The small molecule below binds the protein below.
Small molecule (SMILES): CCC(=O)c1ccc(CC)cc1

Sequence of chain 1.C:
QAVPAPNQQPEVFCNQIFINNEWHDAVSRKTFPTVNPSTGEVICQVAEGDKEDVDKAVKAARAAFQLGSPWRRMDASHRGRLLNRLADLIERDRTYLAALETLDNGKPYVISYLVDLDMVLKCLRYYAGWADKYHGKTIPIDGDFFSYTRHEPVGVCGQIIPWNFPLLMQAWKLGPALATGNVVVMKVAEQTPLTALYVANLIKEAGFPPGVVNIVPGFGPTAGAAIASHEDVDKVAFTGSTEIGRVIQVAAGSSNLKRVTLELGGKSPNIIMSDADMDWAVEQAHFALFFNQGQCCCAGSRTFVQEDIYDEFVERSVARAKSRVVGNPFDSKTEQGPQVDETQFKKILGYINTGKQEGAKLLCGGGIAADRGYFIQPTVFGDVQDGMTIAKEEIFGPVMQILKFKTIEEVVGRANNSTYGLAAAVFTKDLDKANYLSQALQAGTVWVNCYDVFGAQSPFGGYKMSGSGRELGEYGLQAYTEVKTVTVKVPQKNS

Binding-site contacts:
Ligand atom C2 contacts residue PHE170 of chain 1.C at 3.9 Å (hydrophobic).
Ligand atom C3 contacts residue PHE170 of chain 1.C at 3.8 Å (hydrophobic).
Ligand atom C6 contacts residue LEU173 of chain 1.C at 3.8 Å (hydrophobic).
Ligand atom C11 contacts residue PHE465 of chain 1.C at 3.8 Å (hydrophobic).
Ligand atom O9 contacts residue ASN169 of chain 1.C at 3.9 Å.
Ligand atom C5 contacts residue TRP177 of chain 1.C at 4.0 Å (hydrophobic).
Ligand atom O9 contacts residue CYS302 of chain 1.C at 3.0 Å (h-bond).
Ligand atom C1 contacts residue PHE296 of chain 1.C at 4.1 Å (hydrophobic).
Ligand atom C7 contacts residue PHE296 of chain 1.C at 3.8 Å (hydrophobic).
Ligand atom C1 contacts residue PHE170 of chain 1.C at 4.0 Å (hydrophobic).
Ligand atom C1 contacts residue PHE459 of chain 1.C at 3.5 Å (hydrophobic).
Ligand atom C2 contacts residue ASP457 of chain 1.C at 3.9 Å.
Ligand atom C8 contacts residue ASP457 of chain 1.C at 3.8 Å.
Ligand atom C10 contacts residue MET174 of chain 1.C at 4.1 Å (hydrophobic).
Ligand atom C10 contacts residue PHE465 of chain 1.C at 4.1 Å (hydrophobic).
Ligand atom C3 contacts residue CYS303 of chain 1.C at 3.5 Å (hydrophobic).
Ligand atom C5 contacts residue PHE170 of chain 1.C at 3.6 Å (hydrophobic).
Ligand atom C9 contacts residue CYS303 of chain 1.C at 4.1 Å (hydrophobic).
Ligand atom C2 contacts residue PHE459 of chain 1.C at 3.2 Å (hydrophobic).
Ligand atom C3 contacts residue ASP457 of chain 1.C at 4.2 Å.
Ligand atom C4 contacts residue CYS303 of chain 1.C at 4.1 Å (hydrophobic).
Ligand atom O9 contacts residue PHE170 of chain 1.C at 3.5 Å.
Ligand atom C4 contacts residue PHE459 of chain 1.C at 4.1 Å (hydrophobic).
Ligand atom O9 contacts residue CYS301 of chain 1.C at 3.5 Å.
Ligand atom C2 contacts residue CYS301 of chain 1.C at 4.1 Å (hydrophobic).
Ligand atom C10 contacts residue TRP177 of chain 1.C at 4.1 Å (hydrophobic).
Ligand atom C4 contacts residue PHE170 of chain 1.C at 3.4 Å (hydrophobic).
Ligand atom C3 contacts residue PHE459 of chain 1.C at 3.6 Å (hydrophobic).
Ligand atom C6 contacts residue PHE459 of chain 1.C at 4.0 Å (hydrophobic).
Ligand atom C7 contacts residue MET124 of chain 1.C at 3.9 Å (hydrophobic).
Ligand atom C11 contacts residue CYS302 of chain 1.C at 1.8 Å (hydrophobic).
Ligand atom C6 contacts residue PHE170 of chain 1.C at 3.9 Å (hydrophobic).
Ligand atom C9 contacts residue CYS302 of chain 1.C at 3.4 Å (hydrophobic).
Ligand atom C7 contacts residue PHE459 of chain 1.C at 3.8 Å (hydrophobic).
Ligand atom C8 contacts residue PHE296 of chain 1.C at 3.2 Å (hydrophobic).
Ligand atom C9 contacts residue PHE170 of chain 1.C at 3.6 Å (hydrophobic).
Ligand atom O9 contacts residue CYS303 of chain 1.C at 4.0 Å.
Ligand atom C3 contacts residue CYS301 of chain 1.C at 3.7 Å (hydrophobic).
Ligand atom C2 contacts residue PHE296 of chain 1.C at 4.0 Å (hydrophobic).
Ligand atom C10 contacts residue CYS302 of chain 1.C at 3.0 Å (hydrophobic).